Sequence of chain 1.A:
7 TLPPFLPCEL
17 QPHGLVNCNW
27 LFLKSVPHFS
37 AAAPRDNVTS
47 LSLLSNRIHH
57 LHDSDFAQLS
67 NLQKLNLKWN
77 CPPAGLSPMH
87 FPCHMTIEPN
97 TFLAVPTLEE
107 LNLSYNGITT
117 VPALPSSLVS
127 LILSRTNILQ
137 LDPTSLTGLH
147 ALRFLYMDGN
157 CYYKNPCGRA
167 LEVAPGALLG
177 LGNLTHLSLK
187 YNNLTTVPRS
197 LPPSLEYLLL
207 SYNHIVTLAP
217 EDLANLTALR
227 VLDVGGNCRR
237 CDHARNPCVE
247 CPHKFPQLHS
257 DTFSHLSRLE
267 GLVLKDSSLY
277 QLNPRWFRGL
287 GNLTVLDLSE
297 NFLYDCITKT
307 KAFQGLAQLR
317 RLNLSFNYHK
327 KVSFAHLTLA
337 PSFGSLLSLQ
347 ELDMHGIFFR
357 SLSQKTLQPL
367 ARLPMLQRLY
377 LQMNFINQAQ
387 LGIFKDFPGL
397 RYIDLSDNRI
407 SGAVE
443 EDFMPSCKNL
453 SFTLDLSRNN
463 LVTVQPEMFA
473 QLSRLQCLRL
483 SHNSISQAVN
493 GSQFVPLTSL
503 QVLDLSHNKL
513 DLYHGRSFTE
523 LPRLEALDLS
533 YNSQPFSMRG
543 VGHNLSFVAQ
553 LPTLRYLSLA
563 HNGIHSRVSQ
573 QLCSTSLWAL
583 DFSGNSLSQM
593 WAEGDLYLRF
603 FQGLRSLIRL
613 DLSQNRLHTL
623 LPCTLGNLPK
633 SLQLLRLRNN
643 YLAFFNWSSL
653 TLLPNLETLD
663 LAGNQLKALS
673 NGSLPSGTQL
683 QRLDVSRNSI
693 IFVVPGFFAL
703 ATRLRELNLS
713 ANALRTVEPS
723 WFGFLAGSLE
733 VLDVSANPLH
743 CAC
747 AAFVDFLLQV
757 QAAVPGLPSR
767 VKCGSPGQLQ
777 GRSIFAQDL

This small molecule binds to this protein.
Small molecule (SMILES): CC(=O)N[C@@H]1[C@@H](O)[C@H](O)[C@@H](CO)O[C@H]1O

Binding-site contacts:
Ligand atom C1 contacts residue SER672 of chain 1.A at 4.1 Å.
Ligand atom C1 contacts residue ASN673 of chain 1.A at 1.5 Å.
Ligand atom O5 contacts residue ASN673 of chain 1.A at 2.3 Å (h-bond).
Ligand atom C5 contacts residue ASN673 of chain 1.A at 3.6 Å.
Ligand atom C6 contacts residue PHE694 of chain 1.A at 4.2 Å (hydrophobic).
Ligand atom O5 contacts residue SER672 of chain 1.A at 3.3 Å (h-bond).
Ligand atom C2 contacts residue ASN673 of chain 1.A at 2.4 Å.
Ligand atom O6 contacts residue PHE694 of chain 1.A at 3.2 Å.
Ligand atom C3 contacts residue ASN673 of chain 1.A at 3.8 Å.
Ligand atom C1 contacts residue PHE646 of chain 1.A at 4.5 Å (hydrophobic).
Ligand atom C8 contacts residue ASN673 of chain 1.A at 4.4 Å.
Ligand atom C5 contacts residue SER672 of chain 1.A at 3.9 Å.
Ligand atom N2 contacts residue PHE646 of chain 1.A at 4.1 Å.
Ligand atom C8 contacts residue PHE646 of chain 1.A at 3.9 Å (hydrophobic).
Ligand atom O6 contacts residue ALA670 of chain 1.A at 3.9 Å.
Ligand atom O6 contacts residue SER672 of chain 1.A at 3.0 Å (h-bond).
Ligand atom C7 contacts residue PHE646 of chain 1.A at 4.1 Å (hydrophobic).
Ligand atom C6 contacts residue SER672 of chain 1.A at 3.7 Å.
Ligand atom C7 contacts residue ASN673 of chain 1.A at 3.2 Å.
Ligand atom O7 contacts residue ASN673 of chain 1.A at 3.2 Å (h-bond).
Ligand atom C4 contacts residue ASN673 of chain 1.A at 4.1 Å.
Ligand atom N2 contacts residue ASN673 of chain 1.A at 2.9 Å (h-bond).